This small molecule binds to this protein.
Small molecule (SMILES): Nc1ncnc2[nH]cnc12

Sequence of chain 1.A:
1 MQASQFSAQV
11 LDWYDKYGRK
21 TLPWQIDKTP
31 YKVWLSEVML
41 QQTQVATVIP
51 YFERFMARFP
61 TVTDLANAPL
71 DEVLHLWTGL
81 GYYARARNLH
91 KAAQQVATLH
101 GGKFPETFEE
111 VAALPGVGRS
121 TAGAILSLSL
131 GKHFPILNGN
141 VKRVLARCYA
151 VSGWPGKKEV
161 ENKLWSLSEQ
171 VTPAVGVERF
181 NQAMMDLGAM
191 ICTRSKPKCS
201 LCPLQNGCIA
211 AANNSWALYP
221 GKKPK

Binding-site contacts:
Ligand atom N6 contacts residue SER195 of chain 1.A at 2.9 Å (h-bond).
Ligand atom C6 contacts residue SER195 of chain 1.A at 3.7 Å.
Ligand atom N7 contacts residue ARG194 of chain 1.A at 4.0 Å.
Ligand atom C4 contacts residue ARG194 of chain 1.A at 3.8 Å.
Ligand atom N3 contacts residue ARG194 of chain 1.A at 4.4 Å.
Ligand atom N6 contacts residue THR193 of chain 1.A at 3.5 Å (h-bond).
Ligand atom C6 contacts residue ARG194 of chain 1.A at 4.1 Å.
Ligand atom C6 contacts residue THR193 of chain 1.A at 3.9 Å.
Ligand atom N7 contacts residue SER195 of chain 1.A at 2.8 Å (h-bond).
Ligand atom C8 contacts residue ARG194 of chain 1.A at 3.9 Å.
Ligand atom N9 contacts residue ARG194 of chain 1.A at 3.8 Å.
Ligand atom C5 contacts residue SER195 of chain 1.A at 3.6 Å.
Ligand atom C8 contacts residue SER195 of chain 1.A at 3.8 Å.
Ligand atom N1 contacts residue THR193 of chain 1.A at 3.7 Å.
Ligand atom C5 contacts residue ARG194 of chain 1.A at 3.9 Å.
Ligand atom N6 contacts residue ARG194 of chain 1.A at 4.4 Å.
Ligand atom N1 contacts residue ARG194 of chain 1.A at 4.3 Å.